This small molecule binds to this protein.
Small molecule (SMILES): CC(=O)N[C@@H]1[C@@H](O)[C@H](O)[C@@H](CO)O[C@H]1O

Binding-site contacts:
Ligand atom C5 contacts residue ASN121 of chain 1.C at 3.6 Å.
Ligand atom O6 contacts residue GLN99 of chain 1.C at 3.8 Å.
Ligand atom N2 contacts residue ASN121 of chain 1.C at 3.2 Å (h-bond).
Ligand atom C4 contacts residue ASN121 of chain 1.C at 4.4 Å.
Ligand atom C2 contacts residue ASN121 of chain 1.C at 2.8 Å.
Ligand atom C8 contacts residue ASP128 of chain 1.B at 3.6 Å.
Ligand atom C1 contacts residue ASN121 of chain 1.C at 1.5 Å.
Ligand atom O5 contacts residue ASN121 of chain 1.C at 2.4 Å (h-bond).
Ligand atom C3 contacts residue ASN121 of chain 1.C at 4.0 Å.

Sequence of chain 1.B:
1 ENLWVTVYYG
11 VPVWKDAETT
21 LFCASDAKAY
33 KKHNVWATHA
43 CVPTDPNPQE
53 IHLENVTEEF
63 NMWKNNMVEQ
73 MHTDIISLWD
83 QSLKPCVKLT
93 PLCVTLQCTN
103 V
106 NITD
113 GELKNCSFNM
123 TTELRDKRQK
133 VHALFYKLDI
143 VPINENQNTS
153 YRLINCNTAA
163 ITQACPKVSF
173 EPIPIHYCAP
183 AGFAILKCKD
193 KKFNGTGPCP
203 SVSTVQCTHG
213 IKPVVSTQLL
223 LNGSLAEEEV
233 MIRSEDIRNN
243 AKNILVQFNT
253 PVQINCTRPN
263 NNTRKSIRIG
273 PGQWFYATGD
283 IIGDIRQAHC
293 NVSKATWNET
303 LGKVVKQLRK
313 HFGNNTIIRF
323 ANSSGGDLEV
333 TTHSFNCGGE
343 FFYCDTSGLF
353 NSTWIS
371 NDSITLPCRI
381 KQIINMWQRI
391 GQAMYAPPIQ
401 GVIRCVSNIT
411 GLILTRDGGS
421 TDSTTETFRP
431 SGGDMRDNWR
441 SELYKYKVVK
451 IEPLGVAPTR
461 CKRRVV

Sequence of chain 1.C:
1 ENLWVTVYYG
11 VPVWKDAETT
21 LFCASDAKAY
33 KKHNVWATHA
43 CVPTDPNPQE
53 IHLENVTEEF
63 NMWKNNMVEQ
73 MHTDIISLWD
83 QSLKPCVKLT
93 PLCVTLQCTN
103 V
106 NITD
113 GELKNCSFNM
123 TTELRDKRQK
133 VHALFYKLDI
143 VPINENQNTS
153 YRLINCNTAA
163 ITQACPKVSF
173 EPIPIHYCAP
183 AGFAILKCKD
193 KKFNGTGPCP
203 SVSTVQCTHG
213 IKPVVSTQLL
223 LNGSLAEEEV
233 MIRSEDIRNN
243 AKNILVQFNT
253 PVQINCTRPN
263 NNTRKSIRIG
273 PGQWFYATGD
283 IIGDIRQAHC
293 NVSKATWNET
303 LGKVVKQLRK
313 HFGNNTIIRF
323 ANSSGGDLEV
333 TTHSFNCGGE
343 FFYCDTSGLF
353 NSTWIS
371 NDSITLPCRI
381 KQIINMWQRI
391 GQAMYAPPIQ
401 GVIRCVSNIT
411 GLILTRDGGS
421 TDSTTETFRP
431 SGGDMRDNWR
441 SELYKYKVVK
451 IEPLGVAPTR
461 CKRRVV